Sequence of chain 6.E:
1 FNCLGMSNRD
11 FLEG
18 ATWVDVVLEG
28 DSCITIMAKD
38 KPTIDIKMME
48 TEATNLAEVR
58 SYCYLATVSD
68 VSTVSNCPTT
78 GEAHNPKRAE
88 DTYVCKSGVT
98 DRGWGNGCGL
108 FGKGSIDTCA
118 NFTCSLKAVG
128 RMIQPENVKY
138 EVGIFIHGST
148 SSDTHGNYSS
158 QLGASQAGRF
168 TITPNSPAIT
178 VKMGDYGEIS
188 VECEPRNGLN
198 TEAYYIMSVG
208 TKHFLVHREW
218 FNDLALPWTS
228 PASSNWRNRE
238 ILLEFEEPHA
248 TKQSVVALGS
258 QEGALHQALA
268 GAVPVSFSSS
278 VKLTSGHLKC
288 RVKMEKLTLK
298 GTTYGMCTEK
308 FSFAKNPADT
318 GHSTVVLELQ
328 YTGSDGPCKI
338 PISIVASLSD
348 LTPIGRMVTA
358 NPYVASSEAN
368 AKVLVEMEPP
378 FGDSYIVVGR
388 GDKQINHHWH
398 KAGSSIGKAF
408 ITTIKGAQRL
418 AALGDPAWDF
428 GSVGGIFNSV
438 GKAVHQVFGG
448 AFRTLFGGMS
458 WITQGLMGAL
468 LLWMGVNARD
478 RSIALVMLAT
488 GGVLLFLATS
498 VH

Binding-site contacts:
Ligand atom N2 contacts residue TYR90 of chain 6.E at 4.2 Å.
Ligand atom C7 contacts residue ASP67 of chain 6.E at 4.3 Å.
Ligand atom O6 contacts residue THR89 of chain 6.E at 3.8 Å.
Ligand atom O7 contacts residue ASP67 of chain 6.E at 4.3 Å.
Ligand atom C3 contacts residue ASN118 of chain 6.E at 3.8 Å.
Ligand atom O5 contacts residue THR120 of chain 6.E at 3.7 Å.
Ligand atom O6 contacts residue ASN118 of chain 6.E at 4.1 Å.
Ligand atom C4 contacts residue ASN118 of chain 6.E at 4.2 Å.
Ligand atom C5 contacts residue THR120 of chain 6.E at 4.5 Å.
Ligand atom C8 contacts residue TYR90 of chain 6.E at 3.6 Å (hydrophobic).
Ligand atom C2 contacts residue ASN118 of chain 6.E at 2.5 Å.
Ligand atom O5 contacts residue ASN118 of chain 6.E at 2.4 Å (h-bond).
Ligand atom O5 contacts residue SER66 of chain 6.E at 4.3 Å.
Ligand atom C5 contacts residue ASN118 of chain 6.E at 3.6 Å.
Ligand atom C6 contacts residue THR120 of chain 6.E at 4.0 Å.
Ligand atom C1 contacts residue SER66 of chain 6.E at 4.4 Å.
Ligand atom O7 contacts residue SER66 of chain 6.E at 3.6 Å.
Ligand atom C1 contacts residue ASN118 of chain 6.E at 1.4 Å.
Ligand atom O7 contacts residue ASN118 of chain 6.E at 3.4 Å (h-bond).
Ligand atom N2 contacts residue ASN118 of chain 6.E at 2.9 Å (h-bond).
Ligand atom O6 contacts residue THR120 of chain 6.E at 3.5 Å (h-bond).
Ligand atom C8 contacts residue ASN118 of chain 6.E at 4.3 Å.
Ligand atom C7 contacts residue ASN118 of chain 6.E at 3.3 Å.
Ligand atom C8 contacts residue ASP67 of chain 6.E at 4.0 Å.
Ligand atom C7 contacts residue TYR90 of chain 6.E at 4.2 Å (hydrophobic).
Ligand atom O6 contacts residue PHE119 of chain 6.E at 3.2 Å (h-bond).

The protein below binds the small molecule below.
Small molecule (SMILES): CC(=O)N[C@@H]1[C@@H](O)[C@H](O)[C@@H](CO)O[C@H]1O